Sequence of chain 1.A:
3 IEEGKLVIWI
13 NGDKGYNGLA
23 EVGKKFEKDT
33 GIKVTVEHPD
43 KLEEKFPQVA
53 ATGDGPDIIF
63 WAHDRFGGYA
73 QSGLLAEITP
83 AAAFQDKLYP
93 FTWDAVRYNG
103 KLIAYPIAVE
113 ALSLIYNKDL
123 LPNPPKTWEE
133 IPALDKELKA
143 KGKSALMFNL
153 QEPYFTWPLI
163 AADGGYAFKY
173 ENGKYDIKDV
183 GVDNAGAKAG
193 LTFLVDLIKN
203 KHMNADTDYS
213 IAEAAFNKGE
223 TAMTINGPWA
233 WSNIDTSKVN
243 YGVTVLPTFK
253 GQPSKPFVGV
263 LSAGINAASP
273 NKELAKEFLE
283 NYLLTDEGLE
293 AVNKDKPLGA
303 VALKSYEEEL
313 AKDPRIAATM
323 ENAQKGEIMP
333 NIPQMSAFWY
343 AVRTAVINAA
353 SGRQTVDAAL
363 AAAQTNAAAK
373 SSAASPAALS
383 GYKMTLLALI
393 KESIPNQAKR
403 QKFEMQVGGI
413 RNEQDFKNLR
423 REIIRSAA

Binding-site contacts:
Ligand atom O2 contacts residue ASN273 of chain 1.A at 3.6 Å (h-bond).
Ligand atom O1 contacts residue LYS274 of chain 1.A at 3.5 Å.
Ligand atom O2 contacts residue LYS274 of chain 1.A at 3.0 Å (salt-bridge).
Ligand atom S1 contacts residue LYS274 of chain 1.A at 3.9 Å.
Ligand atom O2 contacts residue SER271 of chain 1.A at 3.4 Å (h-bond).
Ligand atom O2 contacts residue PRO272 of chain 1.A at 3.2 Å.
Ligand atom C3 contacts residue ASN398 of chain 1.A at 4.4 Å.
Ligand atom S1 contacts residue SER271 of chain 1.A at 4.1 Å.
Ligand atom O3 contacts residue LYS274 of chain 1.A at 2.8 Å (salt-bridge).
Ligand atom O3 contacts residue SER271 of chain 1.A at 3.6 Å.

A small-molecule ligand and the protein it binds are described below.
Small molecule (SMILES): O=S(=O)(O)CCN1CCN(CCS(=O)(=O)O)CC1